Sequence of chain 1.A:
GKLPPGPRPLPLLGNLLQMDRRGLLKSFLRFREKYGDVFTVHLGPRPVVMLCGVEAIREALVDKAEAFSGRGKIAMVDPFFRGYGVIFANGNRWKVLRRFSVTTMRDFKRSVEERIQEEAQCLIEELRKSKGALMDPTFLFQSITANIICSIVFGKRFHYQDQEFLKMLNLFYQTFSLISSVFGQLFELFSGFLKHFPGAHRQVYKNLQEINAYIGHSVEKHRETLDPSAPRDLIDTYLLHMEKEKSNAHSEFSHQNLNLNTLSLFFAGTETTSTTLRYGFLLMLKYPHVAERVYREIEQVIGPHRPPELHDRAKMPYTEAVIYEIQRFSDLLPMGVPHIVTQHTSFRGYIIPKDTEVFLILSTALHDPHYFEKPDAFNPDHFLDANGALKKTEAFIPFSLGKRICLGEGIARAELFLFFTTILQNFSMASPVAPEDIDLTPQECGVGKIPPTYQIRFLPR

Binding-site contacts:
Ligand atom C8 contacts residue PHE277 of chain 1.A at 3.2 Å (hydrophobic).
Ligand atom C8 contacts residue CYS161 of chain 1.A at 3.9 Å (hydrophobic).
Ligand atom C7 contacts residue CYS161 of chain 1.A at 3.7 Å (hydrophobic).
Ligand atom O14 contacts residue TYR225 of chain 1.A at 3.6 Å.
Ligand atom O12 contacts residue TYR225 of chain 1.A at 4.0 Å.
Ligand atom C10 contacts residue PHE277 of chain 1.A at 4.2 Å (hydrophobic).
Ligand atom C2 contacts residue GLU175 of chain 1.A at 3.7 Å.
Ligand atom C4 contacts residue TYR225 of chain 1.A at 3.7 Å (hydrophobic).
Ligand atom C6 contacts residue MET179 of chain 1.A at 3.7 Å (hydrophobic).
Ligand atom C30 contacts residue ALA224 of chain 1.A at 4.2 Å (hydrophobic).
Ligand atom C1 contacts residue TYR225 of chain 1.A at 3.6 Å (hydrophobic).
Ligand atom C3 contacts residue GLU175 of chain 1.A at 3.7 Å.
Ligand atom O12 contacts residue GLU175 of chain 1.A at 3.5 Å.
Ligand atom C7 contacts residue PHE176 of chain 1.A at 4.1 Å (hydrophobic).
Ligand atom C9 contacts residue PHE183 of chain 1.A at 3.5 Å (hydrophobic).
Ligand atom O20 contacts residue TYR225 of chain 1.A at 4.2 Å.
Ligand atom C9 contacts residue PHE277 of chain 1.A at 3.4 Å (hydrophobic).
Ligand atom C11 contacts residue TYR225 of chain 1.A at 3.4 Å (hydrophobic).
Ligand atom C8 contacts residue PHE183 of chain 1.A at 4.0 Å (hydrophobic).
Ligand atom O22 contacts residue GLU175 of chain 1.A at 3.6 Å.
Ligand atom C19 contacts residue ALA224 of chain 1.A at 4.0 Å (hydrophobic).
Ligand atom O31 contacts residue ALA224 of chain 1.A at 3.7 Å.
Ligand atom C26 contacts residue ALA224 of chain 1.A at 4.2 Å (hydrophobic).
Ligand atom C2 contacts residue PHE169 of chain 1.A at 4.2 Å (hydrophobic).
Ligand atom C11 contacts residue MET179 of chain 1.A at 4.0 Å (hydrophobic).
Ligand atom C4 contacts residue MET179 of chain 1.A at 3.6 Å (hydrophobic).
Ligand atom C5 contacts residue PHE169 of chain 1.A at 3.8 Å (hydrophobic).
Ligand atom O20 contacts residue HIS228 of chain 1.A at 3.8 Å.
Ligand atom C10 contacts residue PHE165 of chain 1.A at 4.0 Å (hydrophobic).
Ligand atom C2 contacts residue TYR225 of chain 1.A at 3.6 Å (hydrophobic).
Ligand atom C10 contacts residue ILE222 of chain 1.A at 4.0 Å (hydrophobic).
Ligand atom C5 contacts residue PHE176 of chain 1.A at 3.9 Å (hydrophobic).
Ligand atom C3 contacts residue MET179 of chain 1.A at 3.9 Å (hydrophobic).
Ligand atom C3 contacts residue PHE176 of chain 1.A at 3.8 Å (hydrophobic).
Ligand atom C10 contacts residue TYR225 of chain 1.A at 4.1 Å (hydrophobic).
Ligand atom C19 contacts residue TYR225 of chain 1.A at 3.5 Å (hydrophobic).
Ligand atom C1 contacts residue GLU175 of chain 1.A at 3.6 Å.
Ligand atom C5 contacts residue MET179 of chain 1.A at 3.8 Å (hydrophobic).
Ligand atom C3 contacts residue PHE169 of chain 1.A at 3.8 Å (hydrophobic).
Ligand atom C4 contacts residue PHE169 of chain 1.A at 3.9 Å (hydrophobic).

The small molecule below binds the protein below.
Small molecule (SMILES): OC[C@H]1O[C@H](O[C@H]2[C@H](O)[C@@H](O)[C@H](OCCCCCC3CCCCC3)O[C@@H]2CO)[C@H](O)[C@@H](O)[C@@H]1O